Sequence of chain 1.A:
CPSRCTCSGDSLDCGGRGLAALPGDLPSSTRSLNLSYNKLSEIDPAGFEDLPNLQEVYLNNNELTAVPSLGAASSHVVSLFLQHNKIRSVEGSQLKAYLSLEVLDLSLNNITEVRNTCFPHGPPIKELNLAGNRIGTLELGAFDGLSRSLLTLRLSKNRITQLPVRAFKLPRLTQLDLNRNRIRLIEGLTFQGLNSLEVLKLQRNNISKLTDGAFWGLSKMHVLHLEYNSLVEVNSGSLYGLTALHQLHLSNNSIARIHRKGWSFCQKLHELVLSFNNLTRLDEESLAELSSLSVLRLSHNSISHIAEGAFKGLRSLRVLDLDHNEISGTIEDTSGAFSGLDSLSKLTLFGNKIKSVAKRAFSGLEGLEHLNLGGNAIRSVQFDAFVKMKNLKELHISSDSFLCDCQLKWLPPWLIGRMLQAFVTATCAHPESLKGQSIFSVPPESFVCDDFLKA

The protein below binds the small molecule below.
Small molecule (SMILES): CC(=O)N[C@@H]1[C@@H](O)[C@H](O)[C@@H](CO)O[C@H]1O

Binding-site contacts:
Ligand atom C2 contacts residue ASN207 of chain 1.A at 2.5 Å.
Ligand atom O5 contacts residue ASN207 of chain 1.A at 2.6 Å (h-bond).
Ligand atom O3 contacts residue ARG185 of chain 1.A at 3.4 Å (salt-bridge).
Ligand atom O5 contacts residue ARG185 of chain 1.A at 4.2 Å.
Ligand atom C3 contacts residue ARG185 of chain 1.A at 4.5 Å.
Ligand atom C4 contacts residue ASN207 of chain 1.A at 4.3 Å.
Ligand atom C5 contacts residue ASN207 of chain 1.A at 3.7 Å.
Ligand atom C1 contacts residue ARG185 of chain 1.A at 4.3 Å.
Ligand atom C1 contacts residue ASN207 of chain 1.A at 1.4 Å.
Ligand atom C7 contacts residue ASN207 of chain 1.A at 3.4 Å.
Ligand atom N2 contacts residue ASN207 of chain 1.A at 3.1 Å (h-bond).
Ligand atom O3 contacts residue ASN207 of chain 1.A at 4.2 Å.
Ligand atom C3 contacts residue ASN207 of chain 1.A at 3.8 Å.
Ligand atom O7 contacts residue ASN207 of chain 1.A at 3.3 Å (h-bond).